This small molecule binds to this protein.
Small molecule (SMILES): [H]/N=C(/N)c1cc(-c2ccccc2)c(N)s1

Sequence of chain 2.A:
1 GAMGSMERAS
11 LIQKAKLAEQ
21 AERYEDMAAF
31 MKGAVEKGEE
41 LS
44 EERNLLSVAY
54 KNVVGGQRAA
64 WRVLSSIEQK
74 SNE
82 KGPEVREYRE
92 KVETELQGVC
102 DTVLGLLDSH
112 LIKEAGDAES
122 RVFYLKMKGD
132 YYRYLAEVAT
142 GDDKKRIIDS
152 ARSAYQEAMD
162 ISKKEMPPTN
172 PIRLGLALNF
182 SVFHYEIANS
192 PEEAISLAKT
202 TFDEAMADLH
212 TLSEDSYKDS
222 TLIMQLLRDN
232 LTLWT

Binding-site contacts:
Ligand atom C8 contacts residue CSO43 of chain 2.A at 4.0 Å.
Ligand atom C1 contacts residue LEU48 of chain 2.A at 4.3 Å (hydrophobic).
Ligand atom N1 contacts residue GLU19 of chain 2.A at 2.7 Å (salt-bridge).
Ligand atom C7 contacts residue CSO43 of chain 2.A at 2.7 Å.
Ligand atom N3 contacts residue ASN47 of chain 2.A at 3.7 Å.
Ligand atom N1 contacts residue VAL51 of chain 2.A at 3.8 Å.
Ligand atom C1 contacts residue GLU19 of chain 2.A at 3.6 Å.
Ligand atom C5 contacts residue CSO43 of chain 2.A at 4.2 Å.
Ligand atom C3 contacts residue GLU44 of chain 2.A at 4.3 Å.
Ligand atom C6 contacts residue ASN47 of chain 2.A at 4.3 Å.
Ligand atom C6 contacts residue GLU44 of chain 2.A at 3.6 Å.
Ligand atom C8 contacts residue GLU44 of chain 2.A at 3.8 Å.
Ligand atom N3 contacts residue CSO43 of chain 2.A at 4.3 Å.
Ligand atom C4 contacts residue ASN47 of chain 2.A at 4.1 Å.
Ligand atom C7 contacts residue GLU44 of chain 2.A at 3.8 Å.
Ligand atom C9 contacts residue GLU44 of chain 2.A at 3.8 Å.
Ligand atom C11 contacts residue ASN47 of chain 2.A at 3.8 Å.
Ligand atom C5 contacts residue GLU44 of chain 2.A at 4.0 Å.
Ligand atom C10 contacts residue GLU44 of chain 2.A at 3.8 Å.
Ligand atom C3 contacts residue ASN47 of chain 2.A at 4.3 Å.
Ligand atom C2 contacts residue ASN47 of chain 2.A at 4.2 Å.
Ligand atom C6 contacts residue CSO43 of chain 2.A at 2.9 Å.
Ligand atom S1 contacts residue ASN47 of chain 2.A at 3.8 Å.
Ligand atom N2 contacts residue GLU19 of chain 2.A at 2.9 Å (salt-bridge).
Ligand atom N2 contacts residue LEU48 of chain 2.A at 3.4 Å.